Binding-site contacts:
Ligand atom C3 contacts residue ASN1085 of chain 1.H at 3.8 Å.
Ligand atom C4 contacts residue HIS1088 of chain 1.H at 4.0 Å.
Ligand atom O7 contacts residue ASN1085 of chain 1.H at 4.3 Å.
Ligand atom C2 contacts residue THR1087 of chain 1.H at 3.6 Å.
Ligand atom O5 contacts residue HIS1088 of chain 1.H at 4.2 Å.
Ligand atom C2 contacts residue ASN1085 of chain 1.H at 2.5 Å.
Ligand atom C3 contacts residue HIS1088 of chain 1.H at 4.3 Å.
Ligand atom C1 contacts residue ASN1085 of chain 1.H at 1.4 Å.
Ligand atom C8 contacts residue ASN1085 of chain 1.H at 3.5 Å.
Ligand atom O4 contacts residue HIS1088 of chain 1.H at 3.5 Å.
Ligand atom O5 contacts residue ASN1085 of chain 1.H at 2.4 Å (h-bond).
Ligand atom C5 contacts residue HIS1088 of chain 1.H at 3.4 Å.
Ligand atom C7 contacts residue ASN1085 of chain 1.H at 3.4 Å.
Ligand atom O5 contacts residue PHE1090 of chain 1.H at 4.2 Å.
Ligand atom C6 contacts residue HIS1088 of chain 1.H at 3.6 Å.
Ligand atom O6 contacts residue HIS1088 of chain 1.H at 3.5 Å.
Ligand atom C5 contacts residue THR1087 of chain 1.H at 4.2 Å.
Ligand atom C4 contacts residue ASN1085 of chain 1.H at 4.2 Å.
Ligand atom N2 contacts residue ASN1085 of chain 1.H at 2.9 Å (h-bond).
Ligand atom C1 contacts residue HIS1088 of chain 1.H at 4.5 Å.
Ligand atom C4 contacts residue THR1087 of chain 1.H at 4.5 Å.
Ligand atom O5 contacts residue THR1087 of chain 1.H at 4.2 Å.
Ligand atom O7 contacts residue THR1087 of chain 1.H at 4.1 Å.
Ligand atom C3 contacts residue THR1087 of chain 1.H at 3.6 Å.
Ligand atom C6 contacts residue PHE1090 of chain 1.H at 4.1 Å (hydrophobic).
Ligand atom O3 contacts residue HIS1088 of chain 1.H at 3.9 Å.
Ligand atom C1 contacts residue THR1087 of chain 1.H at 3.3 Å.
Ligand atom O6 contacts residue PHE1090 of chain 1.H at 4.2 Å.
Ligand atom C5 contacts residue ASN1085 of chain 1.H at 3.7 Å.
Ligand atom N2 contacts residue THR1087 of chain 1.H at 3.5 Å.
Ligand atom C7 contacts residue THR1087 of chain 1.H at 4.2 Å.

Sequence of chain 1.H:
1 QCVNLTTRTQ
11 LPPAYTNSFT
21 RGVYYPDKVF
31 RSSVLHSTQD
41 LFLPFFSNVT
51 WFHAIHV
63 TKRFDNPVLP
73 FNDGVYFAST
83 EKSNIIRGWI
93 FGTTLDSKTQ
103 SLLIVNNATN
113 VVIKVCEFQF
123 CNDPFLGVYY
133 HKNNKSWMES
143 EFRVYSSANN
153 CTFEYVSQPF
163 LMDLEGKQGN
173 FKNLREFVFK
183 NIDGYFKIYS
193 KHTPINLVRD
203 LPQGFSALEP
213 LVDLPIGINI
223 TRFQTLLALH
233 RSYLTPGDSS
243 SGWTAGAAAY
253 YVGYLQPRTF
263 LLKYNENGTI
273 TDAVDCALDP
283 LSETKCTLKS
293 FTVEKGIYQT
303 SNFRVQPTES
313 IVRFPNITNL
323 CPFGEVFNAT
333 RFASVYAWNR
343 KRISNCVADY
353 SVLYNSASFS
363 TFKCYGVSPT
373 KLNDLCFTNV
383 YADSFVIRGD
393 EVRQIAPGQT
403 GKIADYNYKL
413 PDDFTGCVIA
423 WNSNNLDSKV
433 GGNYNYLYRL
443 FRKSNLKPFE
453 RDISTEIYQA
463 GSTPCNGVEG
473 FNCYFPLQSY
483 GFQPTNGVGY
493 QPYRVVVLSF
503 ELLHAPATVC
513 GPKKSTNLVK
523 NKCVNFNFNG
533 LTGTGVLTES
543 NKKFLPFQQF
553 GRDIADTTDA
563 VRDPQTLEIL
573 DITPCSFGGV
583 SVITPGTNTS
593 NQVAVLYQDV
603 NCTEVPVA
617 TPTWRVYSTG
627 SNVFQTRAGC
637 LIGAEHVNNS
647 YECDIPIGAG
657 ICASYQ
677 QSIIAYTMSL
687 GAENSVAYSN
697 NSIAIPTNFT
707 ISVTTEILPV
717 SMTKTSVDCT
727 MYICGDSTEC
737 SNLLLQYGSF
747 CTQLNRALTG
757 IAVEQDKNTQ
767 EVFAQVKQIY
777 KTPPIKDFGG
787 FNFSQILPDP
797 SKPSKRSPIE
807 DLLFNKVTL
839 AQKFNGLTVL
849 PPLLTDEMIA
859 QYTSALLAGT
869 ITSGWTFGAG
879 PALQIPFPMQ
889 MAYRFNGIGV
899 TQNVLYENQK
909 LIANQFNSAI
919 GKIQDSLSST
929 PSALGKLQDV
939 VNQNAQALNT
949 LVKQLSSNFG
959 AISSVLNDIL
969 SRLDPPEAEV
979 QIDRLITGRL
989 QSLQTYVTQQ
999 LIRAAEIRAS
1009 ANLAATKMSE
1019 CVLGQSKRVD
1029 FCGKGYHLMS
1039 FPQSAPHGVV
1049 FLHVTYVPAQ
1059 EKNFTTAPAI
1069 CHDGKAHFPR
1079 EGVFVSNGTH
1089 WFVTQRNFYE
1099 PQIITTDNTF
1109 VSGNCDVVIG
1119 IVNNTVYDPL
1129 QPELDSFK

A small-molecule ligand and the protein it binds are described below.
Small molecule (SMILES): CC(=O)N[C@H]1[C@H](O[C@H]2[C@H](O)[C@@H](NC(C)=O)CO[C@@H]2CO)O[C@H](CO)[C@@H](O)[C@@H]1O